Binding-site contacts:
Ligand atom C3 contacts residue GLY61 of chain 1.A at 4.1 Å.
Ligand atom C5 contacts residue ASN117 of chain 1.B at 3.9 Å.
Ligand atom O1 contacts residue ASN116 of chain 1.B at 4.3 Å.
Ligand atom C2 contacts residue ASN116 of chain 1.B at 3.5 Å.
Ligand atom C5 contacts residue PHE118 of chain 1.B at 3.9 Å (hydrophobic).
Ligand atom C2 contacts residue ASN65 of chain 1.A at 3.9 Å.
Ligand atom O3 contacts residue LYS113 of chain 1.B at 3.9 Å.
Ligand atom O4 contacts residue ASN137 of chain 1.B at 4.0 Å.
Ligand atom C2 contacts residue ASN117 of chain 1.B at 4.3 Å.
Ligand atom O5 contacts residue ASN117 of chain 1.B at 3.8 Å.
Ligand atom O6 contacts residue GLY62 of chain 1.A at 3.1 Å.
Ligand atom C2 contacts residue ASN137 of chain 1.B at 4.0 Å.
Ligand atom O3 contacts residue GLY61 of chain 1.A at 3.3 Å.
Ligand atom C1 contacts residue ASN65 of chain 1.A at 3.9 Å.
Ligand atom C4 contacts residue ASN137 of chain 1.B at 4.1 Å.
Ligand atom O3 contacts residue ASN137 of chain 1.B at 3.0 Å (h-bond).
Ligand atom O4 contacts residue GLY62 of chain 1.A at 4.0 Å.
Ligand atom C6 contacts residue ASN117 of chain 1.B at 3.5 Å.
Ligand atom C1 contacts residue ASN117 of chain 1.B at 4.3 Å.
Ligand atom O5 contacts residue ASN65 of chain 1.A at 4.0 Å.
Ligand atom C3 contacts residue ASN137 of chain 1.B at 3.9 Å.
Ligand atom O3 contacts residue GLY62 of chain 1.A at 4.2 Å.
Ligand atom O5 contacts residue ASN116 of chain 1.B at 3.3 Å (h-bond).
Ligand atom C6 contacts residue SER139 of chain 1.B at 4.4 Å.
Ligand atom C1 contacts residue PHE118 of chain 1.B at 3.9 Å (hydrophobic).
Ligand atom C1 contacts residue ASN116 of chain 1.B at 3.1 Å.
Ligand atom O2 contacts residue ASN65 of chain 1.A at 4.5 Å.
Ligand atom O4 contacts residue ASN117 of chain 1.B at 3.9 Å.
Ligand atom C3 contacts residue GLY62 of chain 1.A at 4.4 Å.
Ligand atom O6 contacts residue ASN117 of chain 1.B at 4.5 Å.
Ligand atom C2 contacts residue GLY61 of chain 1.A at 4.4 Å.
Ligand atom C4 contacts residue GLY61 of chain 1.A at 4.2 Å.
Ligand atom C6 contacts residue GLY62 of chain 1.A at 4.3 Å.
Ligand atom O5 contacts residue PHE118 of chain 1.B at 3.0 Å (h-bond).
Ligand atom O6 contacts residue ASN140 of chain 1.A at 4.1 Å.
Ligand atom C4 contacts residue ASN117 of chain 1.B at 3.4 Å.
Ligand atom C4 contacts residue GLY62 of chain 1.A at 3.6 Å.
Ligand atom C6 contacts residue PHE118 of chain 1.B at 3.5 Å (hydrophobic).
Ligand atom O6 contacts residue PHE118 of chain 1.B at 2.7 Å (h-bond).
Ligand atom O2 contacts residue ASN116 of chain 1.B at 4.1 Å.

Sequence of chain 1.B:
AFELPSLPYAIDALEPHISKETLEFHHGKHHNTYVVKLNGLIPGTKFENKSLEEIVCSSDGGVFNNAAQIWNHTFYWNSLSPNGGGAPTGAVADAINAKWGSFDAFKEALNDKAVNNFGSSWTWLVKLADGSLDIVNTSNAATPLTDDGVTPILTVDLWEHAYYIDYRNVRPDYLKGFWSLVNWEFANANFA

The small molecule below binds the protein below.
Small molecule (SMILES): OC[C@H]1O[C@H](O[C@H]2O[C@H](CO)[C@@H](O)[C@H](O)[C@H]2O)[C@H](O)[C@@H](O)[C@@H]1O

Sequence of chain 1.A:
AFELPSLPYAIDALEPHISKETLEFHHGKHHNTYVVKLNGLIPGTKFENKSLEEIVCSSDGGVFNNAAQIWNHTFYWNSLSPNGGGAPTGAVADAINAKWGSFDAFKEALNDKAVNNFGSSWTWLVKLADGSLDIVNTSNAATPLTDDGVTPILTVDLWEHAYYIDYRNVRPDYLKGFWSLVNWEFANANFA